Sequence of chain 1.D:
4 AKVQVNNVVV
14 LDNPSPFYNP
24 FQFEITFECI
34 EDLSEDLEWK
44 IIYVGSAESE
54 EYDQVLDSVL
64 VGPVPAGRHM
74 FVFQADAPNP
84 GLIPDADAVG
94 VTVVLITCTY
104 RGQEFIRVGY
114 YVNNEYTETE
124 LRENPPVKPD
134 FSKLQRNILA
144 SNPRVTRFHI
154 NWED

A small-molecule ligand and the protein it binds are described below.
Small molecule (SMILES): CC[C@H](C)[C@H](NC(=O)[C@H](CCCN=C(N)N)NC(=O)[C@H](CCCN=C(N)N)NC(=O)[C@H](C)NC(=O)[C@H](CC(C)C)NC(=O)[C@H](CCCN=C(N)N)NC(=O)[C@H](C)NC(=O)[C@H](Cc1cccc2ccccc12)NC(=O)[C@H](CCCCN)NC(=O)[C@H](CCC(=O)O)NC(C)=O)C(=O)N[C@@H](C)C(N)=O

Binding-site contacts:
Ligand atom N contacts residue TYR114 of chain 1.D at 3.9 Å.
Ligand atom NZ contacts residue VAL94 of chain 1.D at 3.3 Å (h-bond).
Ligand atom CD contacts residue ALA50 of chain 1.D at 3.1 Å (hydrophobic).
Ligand atom CD1 contacts residue VAL96 of chain 1.D at 3.6 Å (hydrophobic).
Ligand atom CG2 contacts residue ARG147 of chain 1.D at 3.4 Å.
Ligand atom CB contacts residue TYR114 of chain 1.D at 3.9 Å (hydrophobic).
Ligand atom CB contacts residue ALA50 of chain 1.D at 3.2 Å (hydrophobic).
Ligand atom CD3 contacts residue TYR114 of chain 1.D at 3.8 Å (hydrophobic).
Ligand atom O contacts residue ARG110 of chain 1.D at 3.4 Å.
Ligand atom O contacts residue ARG110 of chain 1.D at 3.6 Å.
Ligand atom CE contacts residue ASP90 of chain 1.D at 3.2 Å.
Ligand atom CA contacts residue TYR114 of chain 1.D at 3.7 Å (hydrophobic).
Ligand atom C contacts residue ARG110 of chain 1.D at 4.0 Å.
Ligand atom CD1 contacts residue TYR114 of chain 1.D at 3.6 Å (hydrophobic).
Ligand atom CG contacts residue ALA50 of chain 1.D at 3.7 Å (hydrophobic).
Ligand atom N contacts residue PHE151 of chain 1.D at 3.3 Å.
Ligand atom O contacts residue VAL96 of chain 1.D at 3.9 Å.
Ligand atom O contacts residue ARG110 of chain 1.D at 2.8 Å (salt-bridge).
Ligand atom NH2 contacts residue GLU53 of chain 1.D at 3.7 Å.
Ligand atom NH2 contacts residue ASP56 of chain 1.D at 2.6 Å (salt-bridge).
Ligand atom N contacts residue THR149 of chain 1.D at 3.5 Å.
Ligand atom NH1 contacts residue ASP56 of chain 1.D at 2.9 Å (salt-bridge).
Ligand atom CZ contacts residue ASP56 of chain 1.D at 3.4 Å.
Ligand atom CB contacts residue VAL96 of chain 1.D at 3.8 Å (hydrophobic).
Ligand atom NH1 contacts residue GLU51 of chain 1.D at 3.6 Å.
Ligand atom NH1 contacts residue GLU53 of chain 1.D at 3.9 Å.
Ligand atom CA contacts residue LEU98 of chain 1.D at 3.9 Å (hydrophobic).
Ligand atom O contacts residue LEU98 of chain 1.D at 3.8 Å.
Ligand atom O contacts residue THR149 of chain 1.D at 3.5 Å (h-bond).
Ligand atom CG contacts residue ALA50 of chain 1.D at 3.8 Å (hydrophobic).
Ligand atom CD contacts residue GLU51 of chain 1.D at 4.0 Å.
Ligand atom NH1 contacts residue VAL47 of chain 1.D at 3.8 Å.
Ligand atom CD2 contacts residue VAL96 of chain 1.D at 3.7 Å (hydrophobic).
Ligand atom CG contacts residue ALA50 of chain 1.D at 3.8 Å (hydrophobic).
Ligand atom CG1 contacts residue VAL96 of chain 1.D at 3.4 Å (hydrophobic).
Ligand atom CZ contacts residue GLU53 of chain 1.D at 3.9 Å.
Ligand atom CE3 contacts residue VAL94 of chain 1.D at 3.6 Å (hydrophobic).
Ligand atom CZ2 contacts residue VAL94 of chain 1.D at 3.5 Å (hydrophobic).
Ligand atom NZ contacts residue ASP90 of chain 1.D at 3.3 Å (salt-bridge).
Ligand atom CD2 contacts residue ALA50 of chain 1.D at 3.7 Å (hydrophobic).